Binding-site contacts:
Ligand atom CG2 contacts residue VAL183 of chain 2.A at 3.7 Å (hydrophobic).
Ligand atom NH2 contacts residue GLU187 of chain 2.A at 2.8 Å (salt-bridge).
Ligand atom CB contacts residue ASN180 of chain 2.A at 3.3 Å.
Ligand atom N contacts residue ASN180 of chain 2.A at 3.0 Å (h-bond).
Ligand atom CG1 contacts residue LEU179 of chain 2.A at 3.8 Å (hydrophobic).
Ligand atom O contacts residue VAL183 of chain 2.A at 3.5 Å.
Ligand atom CA contacts residue ASN180 of chain 2.A at 3.3 Å.
Ligand atom O2P contacts residue ARG61 of chain 2.A at 2.8 Å (salt-bridge).
Ligand atom O3P contacts residue ARG134 of chain 2.A at 2.8 Å (salt-bridge).
Ligand atom CD contacts residue GLU187 of chain 2.A at 3.6 Å.
Ligand atom O contacts residue ASN180 of chain 2.A at 2.9 Å (h-bond).
Ligand atom CB contacts residue ASN231 of chain 2.A at 3.6 Å.
Ligand atom NE contacts residue GLU187 of chain 2.A at 2.9 Å (salt-bridge).
Ligand atom CZ contacts residue ARG65 of chain 2.A at 3.6 Å.
Ligand atom O1P contacts residue ARG134 of chain 2.A at 2.9 Å (salt-bridge).
Ligand atom NH1 contacts residue ARG65 of chain 2.A at 3.7 Å.
Ligand atom N contacts residue LEU234 of chain 2.A at 3.7 Å.
Ligand atom CG1 contacts residue LEU227 of chain 2.A at 3.4 Å (hydrophobic).
Ligand atom NH2 contacts residue ARG61 of chain 2.A at 3.6 Å.
Ligand atom O3P contacts residue TYR135 of chain 2.A at 2.6 Å (h-bond).
Ligand atom CB contacts residue ASN231 of chain 2.A at 3.7 Å.
Ligand atom N contacts residue ASN231 of chain 2.A at 2.8 Å (h-bond).
Ligand atom O contacts residue ASN231 of chain 2.A at 3.0 Å (h-bond).
Ligand atom C contacts residue ASN231 of chain 2.A at 3.6 Å.
Ligand atom O1P contacts residue ARG61 of chain 2.A at 2.9 Å (salt-bridge).
Ligand atom NH2 contacts residue ARG134 of chain 2.A at 3.7 Å.
Ligand atom O contacts residue LEU234 of chain 2.A at 3.4 Å.
Ligand atom CZ contacts residue GLU187 of chain 2.A at 3.5 Å.
Ligand atom CA contacts residue ASN231 of chain 2.A at 3.5 Å.
Ligand atom CG2 contacts residue ASN180 of chain 2.A at 3.6 Å.
Ligand atom NE contacts residue ARG65 of chain 2.A at 3.6 Å (salt-bridge).
Ligand atom O contacts residue LEU179 of chain 2.A at 3.6 Å.
Ligand atom C contacts residue ASN180 of chain 2.A at 3.6 Å.
Ligand atom NH2 contacts residue ARG65 of chain 2.A at 3.4 Å (salt-bridge).
Ligand atom O contacts residue LYS127 of chain 2.A at 2.8 Å (salt-bridge).
Ligand atom P contacts residue ARG61 of chain 2.A at 3.7 Å.
Ligand atom C contacts residue LYS127 of chain 2.A at 3.8 Å.
Ligand atom NH2 contacts residue VAL183 of chain 2.A at 3.7 Å.
Ligand atom CA contacts residue ASN231 of chain 2.A at 3.8 Å.
Ligand atom CG2 contacts residue GLY176 of chain 2.A at 3.5 Å.

Sequence of chain 2.A:
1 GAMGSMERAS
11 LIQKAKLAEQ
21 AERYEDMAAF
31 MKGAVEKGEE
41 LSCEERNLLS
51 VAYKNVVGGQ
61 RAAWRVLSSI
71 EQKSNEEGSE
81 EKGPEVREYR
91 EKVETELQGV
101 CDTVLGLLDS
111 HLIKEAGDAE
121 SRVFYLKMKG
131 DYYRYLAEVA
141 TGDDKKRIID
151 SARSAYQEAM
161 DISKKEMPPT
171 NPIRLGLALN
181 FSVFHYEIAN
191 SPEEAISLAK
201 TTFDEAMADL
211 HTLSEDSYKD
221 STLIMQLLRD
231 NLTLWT

This small molecule binds to this protein.
Small molecule (SMILES): CC(C)[C@H](NC(=O)[C@@H](NC(=O)[C@H](C)NC(=O)[C@H](CCCN=C(N)N)NC(=O)[C@H](CCCN=C(N)N)NC(=O)CN)[C@@H](C)OP(=O)(O)O)C(=O)O